The protein below binds the small molecule below.
Small molecule (SMILES): Cc1cc(N)nc(CCCN2CC(F)(F)C2)c1

Binding-site contacts:
Ligand atom C07 contacts residue SER289 of chain 1.C at 3.9 Å.
Ligand atom F16 contacts residue TRP382 of chain 1.C at 4.0 Å.
Ligand atom C04 contacts residue HEM1 of chain 1.O at 3.8 Å.
Ligand atom C08 contacts residue VAL271 of chain 1.C at 4.0 Å (hydrophobic).
Ligand atom C03 contacts residue HEM1 of chain 1.O at 3.4 Å.
Ligand atom C07 contacts residue HEM1 of chain 1.O at 3.3 Å.
Ligand atom C07 contacts residue PHE288 of chain 1.C at 3.7 Å (hydrophobic).
Ligand atom C10 contacts residue GLN182 of chain 1.C at 3.8 Å.
Ligand atom C08 contacts residue GLU296 of chain 1.C at 3.5 Å.
Ligand atom C10 contacts residue HEM1 of chain 1.O at 4.0 Å.
Ligand atom N02 contacts residue GLU296 of chain 1.C at 2.6 Å (salt-bridge).
Ligand atom N02 contacts residue TRP291 of chain 1.C at 2.7 Å (h-bond).
Ligand atom N02 contacts residue MET293 of chain 1.C at 4.0 Å.
Ligand atom C06 contacts residue HEM1 of chain 1.O at 4.1 Å.
Ligand atom N02 contacts residue HEM1 of chain 1.O at 3.6 Å.
Ligand atom C02 contacts residue PRO269 of chain 1.C at 3.8 Å (hydrophobic).
Ligand atom C13 contacts residue HEM1 of chain 1.O at 3.2 Å.
Ligand atom C02 contacts residue TRP291 of chain 1.C at 3.7 Å (hydrophobic).
Ligand atom N02 contacts residue PRO269 of chain 1.C at 3.8 Å.
Ligand atom C03 contacts residue PRO269 of chain 1.C at 3.8 Å (hydrophobic).
Ligand atom N02 contacts residue TYR292 of chain 1.C at 3.6 Å.
Ligand atom C06 contacts residue GLU296 of chain 1.C at 3.5 Å.
Ligand atom C02 contacts residue GLU296 of chain 1.C at 3.5 Å.
Ligand atom C14 contacts residue VAL271 of chain 1.C at 4.1 Å (hydrophobic).
Ligand atom C05 contacts residue VAL271 of chain 1.C at 3.8 Å (hydrophobic).
Ligand atom N01 contacts residue GLU296 of chain 1.C at 2.6 Å (salt-bridge).
Ligand atom C10 contacts residue VAL271 of chain 1.C at 3.6 Å (hydrophobic).
Ligand atom C08 contacts residue HEM1 of chain 1.O at 3.5 Å.
Ligand atom C09 contacts residue GLU296 of chain 1.C at 3.5 Å.
Ligand atom N11 contacts residue HEM1 of chain 1.O at 2.8 Å (h-bond).
Ligand atom C14 contacts residue HEM1 of chain 1.O at 3.1 Å.
Ligand atom C03 contacts residue TRP291 of chain 1.C at 3.9 Å (hydrophobic).
Ligand atom F15 contacts residue HEM1 of chain 1.O at 3.5 Å.
Ligand atom N01 contacts residue HEM1 of chain 1.O at 3.9 Å.
Ligand atom C09 contacts residue VAL271 of chain 1.C at 3.9 Å (hydrophobic).
Ligand atom C02 contacts residue HEM1 of chain 1.O at 3.6 Å.
Ligand atom C07 contacts residue GLY290 of chain 1.C at 3.6 Å.
Ligand atom C12 contacts residue HEM1 of chain 1.O at 3.4 Å.
Ligand atom C07 contacts residue PRO269 of chain 1.C at 4.0 Å (hydrophobic).
Ligand atom F16 contacts residue HEM1 of chain 1.O at 2.7 Å.

Sequence of chain 1.C:
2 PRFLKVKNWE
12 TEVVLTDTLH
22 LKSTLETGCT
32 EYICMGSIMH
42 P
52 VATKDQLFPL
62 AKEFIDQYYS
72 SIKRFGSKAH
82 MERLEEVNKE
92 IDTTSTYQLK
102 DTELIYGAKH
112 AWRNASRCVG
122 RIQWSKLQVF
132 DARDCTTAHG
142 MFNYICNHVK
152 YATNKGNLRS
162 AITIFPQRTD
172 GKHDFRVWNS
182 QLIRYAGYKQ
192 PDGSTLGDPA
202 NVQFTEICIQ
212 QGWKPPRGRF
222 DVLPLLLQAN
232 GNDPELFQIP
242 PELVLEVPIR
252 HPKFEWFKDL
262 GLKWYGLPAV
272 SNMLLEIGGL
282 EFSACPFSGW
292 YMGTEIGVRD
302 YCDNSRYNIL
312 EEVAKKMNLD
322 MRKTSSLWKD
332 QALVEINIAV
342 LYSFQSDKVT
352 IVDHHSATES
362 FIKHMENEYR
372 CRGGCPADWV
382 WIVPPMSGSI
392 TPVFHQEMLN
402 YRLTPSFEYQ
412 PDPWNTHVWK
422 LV